Binding-site contacts:
Ligand atom O contacts residue TRP207 of chain 1.B at 3.1 Å.
Ligand atom CZ2 contacts residue SER182 of chain 1.B at 3.2 Å.
Ligand atom CD1 contacts residue GLY208 of chain 1.B at 3.4 Å.
Ligand atom NE contacts residue GLY208 of chain 1.B at 3.6 Å.
Ligand atom N2 contacts residue SER187 of chain 1.B at 3.2 Å (h-bond).
Ligand atom C3 contacts residue SER187 of chain 1.B at 2.3 Å.
Ligand atom NH1 contacts residue ASP181 of chain 1.B at 3.0 Å (salt-bridge).
Ligand atom CB2 contacts residue SER187 of chain 1.B at 2.8 Å.
Ligand atom CE1 contacts residue TRP207 of chain 1.B at 3.6 Å (hydrophobic).
Ligand atom N2 contacts residue SER206 of chain 1.B at 2.9 Å (h-bond).
Ligand atom N contacts residue GLN209 of chain 1.B at 3.5 Å (h-bond).
Ligand atom CA2 contacts residue SER187 of chain 1.B at 2.5 Å.
Ligand atom NH1 contacts residue GLY218 of chain 1.B at 3.5 Å.
Ligand atom C2 contacts residue HIS41 of chain 1.B at 2.7 Å.
Ligand atom C contacts residue GLY208 of chain 1.B at 3.4 Å.
Ligand atom N2 contacts residue HIS41 of chain 1.B at 3.2 Å (h-bond).
Ligand atom C2 contacts residue SER187 of chain 1.B at 1.4 Å.
Ligand atom CZ1 contacts residue GLY85 of chain 1.B at 3.5 Å.
Ligand atom CZ2 contacts residue ASP181 of chain 1.B at 3.5 Å.
Ligand atom CA2 contacts residue HIS41 of chain 1.B at 3.5 Å.
Ligand atom CB2 contacts residue SER206 of chain 1.B at 3.7 Å.
Ligand atom NH2 contacts residue SER182 of chain 1.B at 3.5 Å (h-bond).
Ligand atom O contacts residue GLY208 of chain 1.B at 2.9 Å (h-bond).
Ligand atom CZ1 contacts residue THR86 of chain 1.B at 3.4 Å.
Ligand atom CE21 contacts residue GLY85 of chain 1.B at 3.8 Å.
Ligand atom C3 contacts residue HIS41 of chain 1.B at 1.4 Å.
Ligand atom CE11 contacts residue THR86 of chain 1.B at 3.1 Å.
Ligand atom O2 contacts residue SER187 of chain 1.B at 2.2 Å (h-bond).
Ligand atom N contacts residue GLY208 of chain 1.B at 1.3 Å (h-bond).
Ligand atom NH1 contacts residue SER182 of chain 1.B at 2.8 Å (h-bond).
Ligand atom O2 contacts residue GLY185 of chain 1.B at 3.0 Å (h-bond).
Ligand atom O2 contacts residue HIS41 of chain 1.B at 3.8 Å.
Ligand atom NH2 contacts residue ASP181 of chain 1.B at 2.7 Å (salt-bridge).
Ligand atom CB2 contacts residue CYS183 of chain 1.B at 3.6 Å (hydrophobic).
Ligand atom NE contacts residue TRP207 of chain 1.B at 3.7 Å.
Ligand atom CA contacts residue GLY208 of chain 1.B at 2.7 Å.
Ligand atom CB contacts residue GLY208 of chain 1.B at 3.7 Å.
Ligand atom NH2 contacts residue GLY210 of chain 1.B at 3.0 Å (h-bond).
Ligand atom NH2 contacts residue GLY208 of chain 1.B at 3.7 Å.
Ligand atom CA2 contacts residue SER206 of chain 1.B at 3.7 Å.

Sequence of chain 1.B:
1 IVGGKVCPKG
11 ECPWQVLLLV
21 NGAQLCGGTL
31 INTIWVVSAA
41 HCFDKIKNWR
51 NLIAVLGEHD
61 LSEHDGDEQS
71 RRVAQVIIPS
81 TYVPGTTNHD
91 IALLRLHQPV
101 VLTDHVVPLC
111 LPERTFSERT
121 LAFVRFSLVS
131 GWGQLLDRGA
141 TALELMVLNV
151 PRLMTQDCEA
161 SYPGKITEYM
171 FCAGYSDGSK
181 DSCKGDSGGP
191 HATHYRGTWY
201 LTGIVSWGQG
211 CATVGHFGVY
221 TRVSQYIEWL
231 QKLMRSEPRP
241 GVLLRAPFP

A protein and the small-molecule ligand that binds it are described below.
Small molecule (SMILES): NC(=[NH2+])NCCC[C@H](NC(=O)[C@H](Cc1ccccc1)NC(=O)[C@H](N)Cc1ccccc1)[C@H](O)CCl